Sequence of chain 1.A:
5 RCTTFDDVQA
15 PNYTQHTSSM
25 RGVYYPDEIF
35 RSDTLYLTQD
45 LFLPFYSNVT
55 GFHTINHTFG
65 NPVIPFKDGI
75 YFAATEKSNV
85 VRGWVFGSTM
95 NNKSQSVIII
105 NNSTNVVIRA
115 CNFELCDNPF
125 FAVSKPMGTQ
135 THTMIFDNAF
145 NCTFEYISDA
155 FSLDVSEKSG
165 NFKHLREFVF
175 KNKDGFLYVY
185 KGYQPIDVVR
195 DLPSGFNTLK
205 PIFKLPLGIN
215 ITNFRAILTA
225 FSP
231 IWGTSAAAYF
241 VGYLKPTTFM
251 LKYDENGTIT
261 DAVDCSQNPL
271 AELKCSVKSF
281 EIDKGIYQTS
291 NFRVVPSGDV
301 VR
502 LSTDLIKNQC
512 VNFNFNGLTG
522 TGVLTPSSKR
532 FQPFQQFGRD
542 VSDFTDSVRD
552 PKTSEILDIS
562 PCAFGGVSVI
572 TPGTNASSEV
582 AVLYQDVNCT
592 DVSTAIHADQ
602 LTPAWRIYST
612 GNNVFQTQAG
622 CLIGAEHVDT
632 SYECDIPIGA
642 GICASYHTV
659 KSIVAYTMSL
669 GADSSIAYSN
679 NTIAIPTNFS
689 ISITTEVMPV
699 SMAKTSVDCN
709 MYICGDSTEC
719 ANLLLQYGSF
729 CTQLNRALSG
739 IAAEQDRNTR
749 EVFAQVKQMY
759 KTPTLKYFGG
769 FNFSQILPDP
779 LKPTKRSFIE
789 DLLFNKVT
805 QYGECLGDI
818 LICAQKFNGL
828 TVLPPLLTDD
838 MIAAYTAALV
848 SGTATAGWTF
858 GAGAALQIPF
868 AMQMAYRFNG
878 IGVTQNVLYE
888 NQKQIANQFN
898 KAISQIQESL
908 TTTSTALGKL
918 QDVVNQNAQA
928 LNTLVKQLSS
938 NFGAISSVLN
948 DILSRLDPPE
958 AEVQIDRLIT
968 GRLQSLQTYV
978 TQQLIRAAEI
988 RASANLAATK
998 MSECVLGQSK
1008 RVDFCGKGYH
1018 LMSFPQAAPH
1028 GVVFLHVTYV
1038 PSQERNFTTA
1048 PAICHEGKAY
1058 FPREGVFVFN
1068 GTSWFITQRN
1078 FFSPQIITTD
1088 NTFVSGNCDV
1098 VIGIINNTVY

A protein and the small-molecule ligand that binds it are described below.
Small molecule (SMILES): CC(=O)N[C@@H]1[C@@H](O)[C@H](O)[C@@H](CO)O[C@H]1O

Binding-site contacts:
Ligand atom C3 contacts residue ASN52 of chain 1.A at 3.8 Å.
Ligand atom C7 contacts residue ASN52 of chain 1.A at 3.7 Å.
Ligand atom C5 contacts residue ASN52 of chain 1.A at 3.6 Å.
Ligand atom O5 contacts residue ASN52 of chain 1.A at 2.3 Å (h-bond).
Ligand atom C2 contacts residue ASN52 of chain 1.A at 2.5 Å.
Ligand atom O7 contacts residue ASN52 of chain 1.A at 4.0 Å.
Ligand atom C4 contacts residue ASN52 of chain 1.A at 4.2 Å.
Ligand atom C1 contacts residue ASN52 of chain 1.A at 1.4 Å.
Ligand atom N2 contacts residue ASN52 of chain 1.A at 3.0 Å (h-bond).
Ligand atom C8 contacts residue TYR50 of chain 1.A at 4.4 Å (hydrophobic).
Ligand atom O6 contacts residue GLN19 of chain 1.A at 3.8 Å.
Ligand atom O6 contacts residue ASN52 of chain 1.A at 4.4 Å.